Binding-site contacts:
Ligand atom O4 contacts residue ASN436 of chain 2.B at 3.6 Å.
Ligand atom O3 contacts residue HIS252 of chain 2.B at 3.3 Å (h-bond).
Ligand atom O3 contacts residue ASN436 of chain 2.B at 3.4 Å (h-bond).
Ligand atom N contacts residue THR557 of chain 2.B at 3.9 Å.
Ligand atom O6 contacts residue PHE3 of chain 1.B at 4.3 Å.
Ligand atom O4 contacts residue ARG374 of chain 2.B at 3.8 Å.
Ligand atom S contacts residue HIS252 of chain 2.B at 3.5 Å (h-bond).
Ligand atom C6 contacts residue HIS356 of chain 2.B at 4.3 Å.
Ligand atom C4 contacts residue PHE171 of chain 2.B at 4.2 Å (hydrophobic).
Ligand atom C2 contacts residue THR501 of chain 2.B at 3.8 Å.
Ligand atom S contacts residue THR501 of chain 2.B at 3.8 Å.
Ligand atom O3 contacts residue TYR559 of chain 2.B at 3.4 Å.
Ligand atom O4 contacts residue ILE500 of chain 2.B at 3.3 Å.
Ligand atom C1 contacts residue HIS252 of chain 2.B at 3.9 Å.
Ligand atom O2 contacts residue ASN358 of chain 2.B at 2.8 Å (h-bond).
Ligand atom N contacts residue TYR208 of chain 2.B at 4.3 Å.
Ligand atom O6 contacts residue ILE500 of chain 2.B at 4.1 Å.
Ligand atom C5 contacts residue ILE500 of chain 2.B at 3.8 Å (hydrophobic).
Ligand atom N contacts residue ILE500 of chain 2.B at 4.1 Å.
Ligand atom C1 contacts residue HIS356 of chain 2.B at 4.0 Å.
Ligand atom C4 contacts residue ILE500 of chain 2.B at 3.9 Å (hydrophobic).
Ligand atom S contacts residue ASN436 of chain 2.B at 3.8 Å.
Ligand atom O2 contacts residue ASN436 of chain 2.B at 3.3 Å (h-bond).
Ligand atom C6 contacts residue ILE500 of chain 2.B at 4.0 Å (hydrophobic).
Ligand atom C3 contacts residue THR501 of chain 2.B at 4.0 Å.
Ligand atom C3 contacts residue TYR208 of chain 2.B at 3.9 Å (hydrophobic).
Ligand atom O2 contacts residue HIS356 of chain 2.B at 3.3 Å (h-bond).
Ligand atom O1 contacts residue HIS252 of chain 2.B at 3.2 Å (h-bond).
Ligand atom C2 contacts residue PHE171 of chain 2.B at 4.0 Å (hydrophobic).
Ligand atom O2 contacts residue HIS252 of chain 2.B at 3.4 Å (h-bond).
Ligand atom O5 contacts residue TYR208 of chain 2.B at 3.1 Å (h-bond).
Ligand atom S contacts residue HIS356 of chain 2.B at 3.6 Å.
Ligand atom O5 contacts residue THR557 of chain 2.B at 3.4 Å.
Ligand atom C2 contacts residue HIS252 of chain 2.B at 3.8 Å.
Ligand atom O4 contacts residue THR501 of chain 2.B at 2.9 Å (h-bond).
Ligand atom C3 contacts residue PHE171 of chain 2.B at 3.8 Å (hydrophobic).
Ligand atom S contacts residue ASN358 of chain 2.B at 4.1 Å.
Ligand atom O1 contacts residue HIS356 of chain 2.B at 2.9 Å (h-bond).
Ligand atom O3 contacts residue THR501 of chain 2.B at 3.5 Å.
Ligand atom O5 contacts residue PHE3 of chain 1.B at 3.7 Å.

Sequence of chain 1.B:
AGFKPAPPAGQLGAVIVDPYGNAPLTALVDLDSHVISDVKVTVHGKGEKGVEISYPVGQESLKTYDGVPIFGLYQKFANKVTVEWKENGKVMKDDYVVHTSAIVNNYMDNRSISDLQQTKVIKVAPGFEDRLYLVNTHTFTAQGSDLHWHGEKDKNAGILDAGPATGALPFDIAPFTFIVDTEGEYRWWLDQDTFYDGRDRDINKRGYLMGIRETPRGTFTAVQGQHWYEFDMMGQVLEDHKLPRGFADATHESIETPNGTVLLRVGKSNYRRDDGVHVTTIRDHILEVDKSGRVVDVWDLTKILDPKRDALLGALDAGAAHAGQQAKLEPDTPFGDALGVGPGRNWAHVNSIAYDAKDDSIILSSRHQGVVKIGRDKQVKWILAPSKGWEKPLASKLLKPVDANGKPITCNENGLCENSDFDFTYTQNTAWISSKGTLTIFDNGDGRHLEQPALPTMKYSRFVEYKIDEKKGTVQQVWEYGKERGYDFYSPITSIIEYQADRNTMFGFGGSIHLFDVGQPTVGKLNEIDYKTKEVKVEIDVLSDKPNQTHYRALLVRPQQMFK

The small molecule below binds the protein below.
Small molecule (SMILES): O=[N+]([O-])c1ccc(OS(=O)(=O)O)cc1

Sequence of chain 2.B:
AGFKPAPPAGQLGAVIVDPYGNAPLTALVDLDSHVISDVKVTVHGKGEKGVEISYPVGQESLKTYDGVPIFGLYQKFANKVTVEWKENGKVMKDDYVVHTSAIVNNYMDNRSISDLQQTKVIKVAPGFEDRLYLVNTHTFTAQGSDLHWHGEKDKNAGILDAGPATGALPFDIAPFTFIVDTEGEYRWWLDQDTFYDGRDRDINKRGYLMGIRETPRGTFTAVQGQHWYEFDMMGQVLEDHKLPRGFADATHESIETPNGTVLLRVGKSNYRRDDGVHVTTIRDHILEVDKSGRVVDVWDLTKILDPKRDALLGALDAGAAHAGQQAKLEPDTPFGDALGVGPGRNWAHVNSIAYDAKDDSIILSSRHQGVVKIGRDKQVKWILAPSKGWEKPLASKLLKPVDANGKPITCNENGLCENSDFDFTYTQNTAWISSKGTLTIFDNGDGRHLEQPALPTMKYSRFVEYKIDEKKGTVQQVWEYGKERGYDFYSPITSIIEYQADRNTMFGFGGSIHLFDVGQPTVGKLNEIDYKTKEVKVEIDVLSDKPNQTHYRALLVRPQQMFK